Binding-site contacts:
Ligand atom C8 contacts residue TYR670 of chain 1.B at 3.7 Å (hydrophobic).
Ligand atom C7 contacts residue ASN195 of chain 1.B at 3.3 Å.
Ligand atom O3 contacts residue PRO675 of chain 1.B at 3.9 Å.
Ligand atom C8 contacts residue GLY182 of chain 1.B at 4.1 Å.
Ligand atom C2 contacts residue ASN195 of chain 1.B at 2.3 Å.
Ligand atom C6 contacts residue PHE71 of chain 1.A at 4.0 Å (hydrophobic).
Ligand atom N2 contacts residue ASN195 of chain 1.B at 2.8 Å (h-bond).
Ligand atom C8 contacts residue ASN673 of chain 1.B at 3.9 Å.
Ligand atom O7 contacts residue GLU158 of chain 1.B at 3.5 Å (salt-bridge).
Ligand atom C1 contacts residue ASN195 of chain 1.B at 1.4 Å.
Ligand atom O4 contacts residue GLY70 of chain 1.A at 3.7 Å.
Ligand atom O4 contacts residue LYS646 of chain 3.A at 3.4 Å (salt-bridge).
Ligand atom O6 contacts residue LYS180 of chain 1.B at 3.9 Å.
Ligand atom C8 contacts residue TYR181 of chain 1.B at 3.8 Å (hydrophobic).
Ligand atom C1 contacts residue ASN673 of chain 1.B at 4.0 Å.
Ligand atom C5 contacts residue ASN195 of chain 1.B at 3.6 Å.
Ligand atom C3 contacts residue ASN195 of chain 1.B at 3.7 Å.
Ligand atom O7 contacts residue TYR670 of chain 1.B at 4.0 Å.
Ligand atom C6 contacts residue PRO675 of chain 1.B at 3.5 Å (hydrophobic).
Ligand atom O4 contacts residue ILE674 of chain 1.B at 4.0 Å.
Ligand atom O5 contacts residue PRO675 of chain 1.B at 3.7 Å.
Ligand atom N2 contacts residue ASN673 of chain 1.B at 3.0 Å (h-bond).
Ligand atom O5 contacts residue ALA199 of chain 1.B at 3.9 Å.
Ligand atom C2 contacts residue ASN673 of chain 1.B at 3.9 Å.
Ligand atom O6 contacts residue PHE519 of chain 3.A at 3.3 Å.
Ligand atom C5 contacts residue TYR670 of chain 1.B at 3.9 Å (hydrophobic).
Ligand atom O6 contacts residue PRO675 of chain 1.B at 3.8 Å.
Ligand atom C6 contacts residue PRO73 of chain 1.A at 3.7 Å (hydrophobic).
Ligand atom O7 contacts residue ASN195 of chain 1.B at 3.4 Å (h-bond).
Ligand atom O5 contacts residue TYR670 of chain 1.B at 3.9 Å.
Ligand atom C3 contacts residue ASN673 of chain 1.B at 3.8 Å.
Ligand atom C7 contacts residue ASN673 of chain 1.B at 3.9 Å.
Ligand atom C8 contacts residue PHE519 of chain 3.A at 3.9 Å (hydrophobic).
Ligand atom C8 contacts residue LYS193 of chain 1.B at 3.4 Å.
Ligand atom C6 contacts residue TYR670 of chain 1.B at 3.7 Å (hydrophobic).
Ligand atom O5 contacts residue ASN195 of chain 1.B at 2.3 Å (h-bond).
Ligand atom C6 contacts residue PHE519 of chain 3.A at 3.6 Å (hydrophobic).
Ligand atom O6 contacts residue ALA199 of chain 1.B at 3.7 Å.
Ligand atom C8 contacts residue PRO520 of chain 3.A at 3.8 Å (hydrophobic).
Ligand atom O6 contacts residue PRO73 of chain 1.A at 3.3 Å.

Sequence of chain 1.A:
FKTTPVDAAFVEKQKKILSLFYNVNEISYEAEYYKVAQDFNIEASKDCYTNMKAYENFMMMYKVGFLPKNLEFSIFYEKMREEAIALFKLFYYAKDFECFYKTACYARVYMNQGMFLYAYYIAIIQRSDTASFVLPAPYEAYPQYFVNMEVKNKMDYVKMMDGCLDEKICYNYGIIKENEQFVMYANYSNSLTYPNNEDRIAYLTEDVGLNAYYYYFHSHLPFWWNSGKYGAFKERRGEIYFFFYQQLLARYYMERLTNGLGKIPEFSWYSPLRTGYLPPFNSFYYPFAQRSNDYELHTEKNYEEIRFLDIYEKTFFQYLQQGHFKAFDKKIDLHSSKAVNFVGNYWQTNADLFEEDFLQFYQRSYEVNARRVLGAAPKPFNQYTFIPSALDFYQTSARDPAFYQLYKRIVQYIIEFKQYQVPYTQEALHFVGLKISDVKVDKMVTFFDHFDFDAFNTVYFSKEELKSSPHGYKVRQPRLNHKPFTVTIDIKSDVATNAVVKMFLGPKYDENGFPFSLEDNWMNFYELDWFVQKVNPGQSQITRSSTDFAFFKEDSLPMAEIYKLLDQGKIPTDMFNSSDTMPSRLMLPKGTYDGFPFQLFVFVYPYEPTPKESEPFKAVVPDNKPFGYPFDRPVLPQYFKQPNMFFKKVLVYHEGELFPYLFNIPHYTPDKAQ

This small molecule binds to this protein.
Small molecule (SMILES): CC(=O)N[C@H]1[C@H](O[C@H]2[C@H](O)[C@@H](NC(C)=O)CO[C@@H]2CO)O[C@H](CO)[C@@H](O[C@@H]2O[C@H](CO[C@H]3O[C@H](CO)[C@@H](O)[C@H](O)[C@@H]3O)[C@@H](O)[C@H](O[C@H]3O[C@H](CO)[C@@H](O)[C@H](O)[C@@H]3O)[C@@H]2O)[C@@H]1O

Sequence of chain 1.B:
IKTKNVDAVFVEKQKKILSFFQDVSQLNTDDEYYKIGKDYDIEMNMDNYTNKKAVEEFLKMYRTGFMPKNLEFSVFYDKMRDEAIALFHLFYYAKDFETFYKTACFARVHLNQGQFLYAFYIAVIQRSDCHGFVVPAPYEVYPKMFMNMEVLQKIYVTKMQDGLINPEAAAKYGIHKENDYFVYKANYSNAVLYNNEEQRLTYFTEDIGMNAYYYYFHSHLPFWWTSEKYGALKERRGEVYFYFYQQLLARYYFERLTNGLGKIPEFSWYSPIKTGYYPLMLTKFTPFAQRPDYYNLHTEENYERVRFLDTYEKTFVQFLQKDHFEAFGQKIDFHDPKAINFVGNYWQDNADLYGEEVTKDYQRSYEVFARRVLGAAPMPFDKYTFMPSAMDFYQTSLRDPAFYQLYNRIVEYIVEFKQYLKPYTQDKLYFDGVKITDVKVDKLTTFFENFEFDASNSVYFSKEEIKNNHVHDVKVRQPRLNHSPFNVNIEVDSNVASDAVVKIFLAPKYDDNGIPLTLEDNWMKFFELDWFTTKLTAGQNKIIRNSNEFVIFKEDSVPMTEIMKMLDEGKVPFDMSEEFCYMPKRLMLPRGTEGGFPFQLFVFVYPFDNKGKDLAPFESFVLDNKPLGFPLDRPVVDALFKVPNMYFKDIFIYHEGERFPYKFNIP

Sequence of chain 3.A:
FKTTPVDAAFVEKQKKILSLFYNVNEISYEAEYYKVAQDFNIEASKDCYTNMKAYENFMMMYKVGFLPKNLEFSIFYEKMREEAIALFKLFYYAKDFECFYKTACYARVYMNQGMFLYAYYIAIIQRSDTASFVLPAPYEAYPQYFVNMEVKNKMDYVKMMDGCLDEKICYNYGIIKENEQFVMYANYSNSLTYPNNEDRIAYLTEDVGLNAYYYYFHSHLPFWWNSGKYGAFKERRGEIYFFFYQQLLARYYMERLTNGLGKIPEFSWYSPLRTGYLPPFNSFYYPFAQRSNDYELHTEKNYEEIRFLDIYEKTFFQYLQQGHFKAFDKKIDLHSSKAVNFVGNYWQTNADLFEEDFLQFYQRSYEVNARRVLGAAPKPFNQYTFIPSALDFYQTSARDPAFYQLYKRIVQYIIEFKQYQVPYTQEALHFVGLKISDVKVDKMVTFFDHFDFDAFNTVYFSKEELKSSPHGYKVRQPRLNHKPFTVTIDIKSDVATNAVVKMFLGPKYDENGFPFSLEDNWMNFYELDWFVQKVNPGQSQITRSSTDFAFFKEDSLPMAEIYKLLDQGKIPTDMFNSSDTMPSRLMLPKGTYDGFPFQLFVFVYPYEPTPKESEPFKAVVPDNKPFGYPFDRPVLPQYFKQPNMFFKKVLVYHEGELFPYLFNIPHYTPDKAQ